A protein and the small-molecule ligand that binds it are described below.
Small molecule (SMILES): O=P(O)(O)CCO

Sequence of chain 1.A:
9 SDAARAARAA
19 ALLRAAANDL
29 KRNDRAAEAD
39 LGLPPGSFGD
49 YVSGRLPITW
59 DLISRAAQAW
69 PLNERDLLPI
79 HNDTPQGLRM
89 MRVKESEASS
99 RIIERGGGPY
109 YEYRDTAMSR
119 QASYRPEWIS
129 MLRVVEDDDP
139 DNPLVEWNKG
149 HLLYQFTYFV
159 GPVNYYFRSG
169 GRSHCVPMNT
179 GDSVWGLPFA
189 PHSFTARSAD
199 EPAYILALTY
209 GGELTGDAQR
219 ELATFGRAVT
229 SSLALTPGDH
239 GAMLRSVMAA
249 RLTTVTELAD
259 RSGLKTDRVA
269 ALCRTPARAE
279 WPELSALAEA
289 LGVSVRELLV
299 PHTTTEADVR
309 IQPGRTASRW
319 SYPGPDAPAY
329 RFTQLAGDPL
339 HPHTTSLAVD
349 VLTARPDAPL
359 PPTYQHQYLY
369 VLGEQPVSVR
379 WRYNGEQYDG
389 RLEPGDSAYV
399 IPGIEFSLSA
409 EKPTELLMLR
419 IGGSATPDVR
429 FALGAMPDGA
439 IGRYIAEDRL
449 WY

Sequence of chain 1.D:
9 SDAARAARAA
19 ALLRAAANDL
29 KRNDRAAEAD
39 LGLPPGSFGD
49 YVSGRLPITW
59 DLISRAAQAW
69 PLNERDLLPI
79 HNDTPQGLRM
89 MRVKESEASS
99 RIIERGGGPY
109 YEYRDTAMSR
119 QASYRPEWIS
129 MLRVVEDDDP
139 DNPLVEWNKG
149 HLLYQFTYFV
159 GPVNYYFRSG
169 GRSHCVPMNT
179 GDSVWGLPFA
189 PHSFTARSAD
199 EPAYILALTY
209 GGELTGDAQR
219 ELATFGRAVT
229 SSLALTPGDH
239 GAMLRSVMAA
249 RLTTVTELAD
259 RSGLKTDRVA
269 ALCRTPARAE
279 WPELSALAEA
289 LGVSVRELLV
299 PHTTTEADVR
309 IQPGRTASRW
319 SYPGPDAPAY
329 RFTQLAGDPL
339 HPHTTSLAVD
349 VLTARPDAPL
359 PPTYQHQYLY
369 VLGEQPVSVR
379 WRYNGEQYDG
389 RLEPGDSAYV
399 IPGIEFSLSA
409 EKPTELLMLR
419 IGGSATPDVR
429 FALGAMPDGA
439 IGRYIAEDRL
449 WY

Binding-site contacts:
Ligand atom CA contacts residue TYR109 of chain 1.D at 3.4 Å (hydrophobic).
Ligand atom O3 contacts residue TRP449 of chain 1.A at 3.6 Å.
Ligand atom CB contacts residue ILE127 of chain 1.D at 3.4 Å (hydrophobic).
Ligand atom CA contacts residue PHE192 of chain 1.D at 3.7 Å (hydrophobic).
Ligand atom O4 contacts residue HIS149 of chain 1.D at 4.2 Å.
Ligand atom O3 contacts residue TYR111 of chain 1.D at 4.3 Å.
Ligand atom P contacts residue TYR109 of chain 1.D at 4.1 Å.
Ligand atom CB contacts residue FE1 of chain 1.P at 3.6 Å.
Ligand atom O4 contacts residue FE1 of chain 1.P at 2.2 Å.
Ligand atom O1 contacts residue FE1 of chain 1.P at 2.4 Å.
Ligand atom O1 contacts residue LYS29 of chain 1.A at 3.8 Å.
Ligand atom CB contacts residue ILE203 of chain 1.D at 4.4 Å (hydrophobic).
Ligand atom P contacts residue ASN146 of chain 1.D at 3.4 Å.
Ligand atom P contacts residue FE1 of chain 1.P at 3.7 Å.
Ligand atom O4 contacts residue HIS190 of chain 1.D at 3.5 Å (h-bond).
Ligand atom O2 contacts residue ARG103 of chain 1.D at 4.0 Å.
Ligand atom CB contacts residue PHE192 of chain 1.D at 3.5 Å (hydrophobic).
Ligand atom P contacts residue LYS29 of chain 1.A at 4.1 Å.
Ligand atom O4 contacts residue ALA205 of chain 1.D at 4.5 Å.
Ligand atom O4 contacts residue ILE127 of chain 1.D at 4.3 Å.
Ligand atom P contacts residue TRP449 of chain 1.A at 3.8 Å.
Ligand atom O4 contacts residue LYS29 of chain 1.A at 4.5 Å.
Ligand atom O1 contacts residue TRP449 of chain 1.A at 4.3 Å.
Ligand atom O3 contacts residue ASN146 of chain 1.D at 2.9 Å (h-bond).
Ligand atom O3 contacts residue ARG103 of chain 1.D at 2.6 Å (salt-bridge).
Ligand atom P contacts residue ARG103 of chain 1.D at 3.9 Å.
Ligand atom O2 contacts residue TYR109 of chain 1.D at 4.3 Å.
Ligand atom CA contacts residue ILE127 of chain 1.D at 4.5 Å (hydrophobic).
Ligand atom CA contacts residue FE1 of chain 1.P at 4.0 Å.
Ligand atom O4 contacts residue PHE192 of chain 1.D at 3.6 Å.
Ligand atom P contacts residue TYR111 of chain 1.D at 4.0 Å.
Ligand atom O2 contacts residue TYR111 of chain 1.D at 2.8 Å (h-bond).
Ligand atom O1 contacts residue HIS149 of chain 1.D at 3.5 Å.
Ligand atom O1 contacts residue ASN146 of chain 1.D at 2.9 Å (h-bond).
Ligand atom O2 contacts residue LYS29 of chain 1.A at 3.2 Å.
Ligand atom O2 contacts residue TRP449 of chain 1.A at 3.0 Å (h-bond).
Ligand atom O1 contacts residue HIS190 of chain 1.D at 3.5 Å (h-bond).
Ligand atom O3 contacts residue TYR109 of chain 1.D at 3.8 Å.
Ligand atom CA contacts residue ASN146 of chain 1.D at 4.4 Å.